The small molecule below binds the protein below.
Small molecule (SMILES): CC(=O)N[C@@H]1[C@@H](O)[C@H](O)[C@@H](CO)O[C@H]1O

Binding-site contacts:
Ligand atom C5 contacts residue ASN115 of chain 1.B at 3.8 Å.
Ligand atom C2 contacts residue ASN115 of chain 1.B at 2.6 Å.
Ligand atom O5 contacts residue ASN115 of chain 1.B at 2.5 Å (h-bond).
Ligand atom C8 contacts residue ASN115 of chain 1.B at 3.8 Å.
Ligand atom C4 contacts residue ASN115 of chain 1.B at 4.4 Å.
Ligand atom O7 contacts residue ASN111 of chain 1.B at 3.5 Å (h-bond).
Ligand atom C1 contacts residue ASN115 of chain 1.B at 1.5 Å.
Ligand atom N2 contacts residue ASN115 of chain 1.B at 3.0 Å (h-bond).
Ligand atom O7 contacts residue ASN115 of chain 1.B at 3.6 Å.
Ligand atom C7 contacts residue ASN115 of chain 1.B at 3.4 Å.
Ligand atom C3 contacts residue ASN115 of chain 1.B at 3.9 Å.

Sequence of chain 1.B:
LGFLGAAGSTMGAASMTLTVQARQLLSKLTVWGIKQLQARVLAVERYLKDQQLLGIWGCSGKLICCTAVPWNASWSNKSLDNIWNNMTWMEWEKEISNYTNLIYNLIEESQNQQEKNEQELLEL